A small-molecule ligand and the protein it binds are described below.
Small molecule (SMILES): CC(=O)N[C@@H]1[C@@H](O)[C@H](O)[C@@H](CO)O[C@H]1O

Sequence of chain 1.B:
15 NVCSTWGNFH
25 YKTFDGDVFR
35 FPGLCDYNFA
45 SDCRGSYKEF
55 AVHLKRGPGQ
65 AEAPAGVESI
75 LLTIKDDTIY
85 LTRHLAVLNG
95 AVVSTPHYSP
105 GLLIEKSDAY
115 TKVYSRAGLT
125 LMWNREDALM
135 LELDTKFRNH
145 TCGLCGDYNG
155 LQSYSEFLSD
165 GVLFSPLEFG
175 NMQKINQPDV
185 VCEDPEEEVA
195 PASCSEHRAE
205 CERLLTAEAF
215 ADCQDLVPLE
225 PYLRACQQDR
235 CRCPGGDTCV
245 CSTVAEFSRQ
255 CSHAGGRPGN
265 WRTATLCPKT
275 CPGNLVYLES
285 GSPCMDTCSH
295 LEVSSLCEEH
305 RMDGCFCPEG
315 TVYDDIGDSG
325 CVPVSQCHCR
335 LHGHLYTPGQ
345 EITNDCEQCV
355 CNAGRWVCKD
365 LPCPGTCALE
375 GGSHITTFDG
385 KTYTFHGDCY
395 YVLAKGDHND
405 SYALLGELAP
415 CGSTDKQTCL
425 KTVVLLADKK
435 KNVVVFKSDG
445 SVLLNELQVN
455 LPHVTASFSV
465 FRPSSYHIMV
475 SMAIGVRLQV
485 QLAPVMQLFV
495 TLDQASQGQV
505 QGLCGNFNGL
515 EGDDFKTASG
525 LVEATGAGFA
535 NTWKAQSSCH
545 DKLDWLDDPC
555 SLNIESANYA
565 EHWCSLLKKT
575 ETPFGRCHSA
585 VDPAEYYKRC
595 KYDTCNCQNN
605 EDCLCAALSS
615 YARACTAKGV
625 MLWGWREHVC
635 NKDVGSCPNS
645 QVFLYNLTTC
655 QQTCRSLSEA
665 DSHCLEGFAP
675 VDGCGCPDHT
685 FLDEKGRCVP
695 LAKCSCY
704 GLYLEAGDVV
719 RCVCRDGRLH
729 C

Binding-site contacts:
Ligand atom C7 contacts residue ASP682 of chain 1.B at 3.4 Å.
Ligand atom N2 contacts residue ASN650 of chain 1.B at 3.3 Å (h-bond).
Ligand atom C5 contacts residue ASN650 of chain 1.B at 3.6 Å.
Ligand atom C6 contacts residue TRP627 of chain 1.B at 3.8 Å (hydrophobic).
Ligand atom C4 contacts residue ASN650 of chain 1.B at 4.2 Å.
Ligand atom N2 contacts residue ASP682 of chain 1.B at 2.9 Å (salt-bridge).
Ligand atom C8 contacts residue ASN650 of chain 1.B at 4.0 Å.
Ligand atom O6 contacts residue TRP627 of chain 1.B at 4.4 Å.
Ligand atom C8 contacts residue ASP682 of chain 1.B at 4.5 Å.
Ligand atom C1 contacts residue ASN650 of chain 1.B at 1.4 Å.
Ligand atom O7 contacts residue ASP682 of chain 1.B at 3.5 Å (salt-bridge).
Ligand atom O5 contacts residue ASN650 of chain 1.B at 2.3 Å (h-bond).
Ligand atom C7 contacts residue ASN650 of chain 1.B at 4.0 Å.
Ligand atom C3 contacts residue ASP682 of chain 1.B at 3.3 Å.
Ligand atom C2 contacts residue ASN650 of chain 1.B at 2.5 Å.
Ligand atom O5 contacts residue TRP627 of chain 1.B at 3.8 Å.
Ligand atom C4 contacts residue ASP682 of chain 1.B at 3.3 Å.
Ligand atom O3 contacts residue ASN650 of chain 1.B at 3.9 Å.
Ligand atom C2 contacts residue ASP682 of chain 1.B at 3.7 Å.
Ligand atom O4 contacts residue ASP682 of chain 1.B at 2.4 Å (salt-bridge).
Ligand atom C3 contacts residue ASN650 of chain 1.B at 3.7 Å.